Sequence of chain 1.A:
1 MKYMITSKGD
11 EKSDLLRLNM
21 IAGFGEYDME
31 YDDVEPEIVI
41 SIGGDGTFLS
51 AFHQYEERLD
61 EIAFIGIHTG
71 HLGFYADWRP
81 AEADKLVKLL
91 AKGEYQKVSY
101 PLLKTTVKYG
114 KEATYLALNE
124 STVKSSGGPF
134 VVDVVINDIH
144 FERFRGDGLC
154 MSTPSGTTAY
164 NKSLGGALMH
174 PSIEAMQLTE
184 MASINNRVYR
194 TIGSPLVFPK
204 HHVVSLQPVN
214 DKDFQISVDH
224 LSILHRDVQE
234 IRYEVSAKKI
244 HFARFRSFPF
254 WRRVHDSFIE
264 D

Binding-site contacts:
Ligand atom C4 contacts residue ASP45 of chain 1.A at 3.7 Å.
Ligand atom C6 contacts residue THR161 of chain 1.A at 3.7 Å.
Ligand atom C2 contacts residue ALA162 of chain 1.A at 3.9 Å (hydrophobic).
Ligand atom N3 contacts residue PHE74 of chain 1.A at 4.1 Å.
Ligand atom C2 contacts residue PHE74 of chain 1.A at 3.4 Å (hydrophobic).
Ligand atom N6 contacts residue ASN122 of chain 1.A at 2.9 Å (h-bond).
Ligand atom OAB contacts residue ARG148 of chain 4.A at 3.7 Å.
Ligand atom N1 contacts residue PHE74 of chain 1.A at 3.7 Å.
Ligand atom C5 contacts residue ASN122 of chain 1.A at 4.0 Å.
Ligand atom C4 contacts residue ALA162 of chain 1.A at 4.0 Å (hydrophobic).
Ligand atom C5 contacts residue ASP45 of chain 1.A at 4.0 Å.
Ligand atom N6 contacts residue ALA162 of chain 1.A at 4.2 Å.
Ligand atom C6 contacts residue ALA162 of chain 1.A at 3.7 Å (hydrophobic).
Ligand atom CAG contacts residue ASP45 of chain 1.A at 4.2 Å.
Ligand atom C5 contacts residue ALA162 of chain 1.A at 3.8 Å (hydrophobic).
Ligand atom N6 contacts residue GLY159 of chain 1.A at 4.2 Å.
Ligand atom C6 contacts residue ASN122 of chain 1.A at 3.9 Å.
Ligand atom N3 contacts residue ASP45 of chain 1.A at 4.0 Å.
Ligand atom N9 contacts residue ASP45 of chain 1.A at 3.8 Å.
Ligand atom N7 contacts residue TYR75 of chain 1.A at 4.1 Å.
Ligand atom BR8 contacts residue ASP45 of chain 1.A at 3.7 Å.
Ligand atom OAB contacts residue ASN189 of chain 4.A at 4.3 Å.
Ligand atom BR8 contacts residue LEU49 of chain 1.A at 4.3 Å.
Ligand atom C8 contacts residue ASN122 of chain 1.A at 3.8 Å.
Ligand atom C2 contacts residue THR161 of chain 1.A at 3.3 Å.
Ligand atom N7 contacts residue ASP45 of chain 1.A at 3.8 Å.
Ligand atom C6 contacts residue TYR75 of chain 1.A at 4.1 Å (hydrophobic).
Ligand atom N6 contacts residue SER158 of chain 1.A at 3.4 Å (h-bond).
Ligand atom C6 contacts residue SER158 of chain 1.A at 4.3 Å.
Ligand atom N1 contacts residue ALA162 of chain 1.A at 3.8 Å.
Ligand atom N3 contacts residue THR161 of chain 1.A at 4.1 Å.
Ligand atom N1 contacts residue THR161 of chain 1.A at 2.6 Å (h-bond).
Ligand atom N3 contacts residue ALA162 of chain 1.A at 4.0 Å.
Ligand atom N6 contacts residue TYR75 of chain 1.A at 3.2 Å.
Ligand atom BR8 contacts residue GLY46 of chain 1.A at 3.7 Å.
Ligand atom N6 contacts residue THR161 of chain 1.A at 3.9 Å.
Ligand atom BR8 contacts residue ASN122 of chain 1.A at 4.2 Å.
Ligand atom N7 contacts residue ASN122 of chain 1.A at 3.1 Å (h-bond).
Ligand atom C8 contacts residue ASP45 of chain 1.A at 3.5 Å.
Ligand atom CAE contacts residue ARG148 of chain 4.A at 3.6 Å.

The small molecule below binds the protein below.
Small molecule (SMILES): Nc1ncnc2c1nc(Br)n2CCCO

Sequence of chain 4.A:
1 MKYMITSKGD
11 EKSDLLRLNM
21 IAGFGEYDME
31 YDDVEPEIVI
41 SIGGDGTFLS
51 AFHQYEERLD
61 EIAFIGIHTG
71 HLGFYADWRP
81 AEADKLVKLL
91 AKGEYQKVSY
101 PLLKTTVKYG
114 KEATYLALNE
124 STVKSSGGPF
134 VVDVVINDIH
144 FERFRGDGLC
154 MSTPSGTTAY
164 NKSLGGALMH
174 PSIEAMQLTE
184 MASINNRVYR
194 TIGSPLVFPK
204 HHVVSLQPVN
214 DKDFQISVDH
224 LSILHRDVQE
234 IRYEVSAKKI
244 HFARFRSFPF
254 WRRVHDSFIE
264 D